Sequence of chain 1.A:
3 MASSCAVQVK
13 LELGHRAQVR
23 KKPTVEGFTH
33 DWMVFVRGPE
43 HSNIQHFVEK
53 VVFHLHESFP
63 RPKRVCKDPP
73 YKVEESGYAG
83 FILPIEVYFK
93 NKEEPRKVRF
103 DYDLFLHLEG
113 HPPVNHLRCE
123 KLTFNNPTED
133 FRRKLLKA

The protein below binds the small molecule below.
Small molecule (SMILES): C/C=C/C(=O)NCCCC[C@H](NC(=O)[C@H](CCCN=C(N)N)NC(=O)[C@@H]1CCCN1C(=O)[C@H](C)NC(=O)[C@@H](N)CCCCN)C(=O)N[C@@H](CCC(N)=O)C(=O)N[C@H](C=O)CC(C)C

Binding-site contacts:
Ligand atom N contacts residue LEU110 of chain 1.A at 3.3 Å.
Ligand atom O contacts residue GLY82 of chain 1.A at 3.1 Å (h-bond).
Ligand atom CY contacts residue TYR80 of chain 1.A at 3.8 Å (hydrophobic).
Ligand atom OH contacts residue TYR80 of chain 1.A at 3.3 Å.
Ligand atom NH2 contacts residue ASP105 of chain 1.A at 3.8 Å.
Ligand atom CH3 contacts residue PHE30 of chain 1.A at 3.4 Å (hydrophobic).
Ligand atom CY contacts residue PHE61 of chain 1.A at 3.8 Å (hydrophobic).
Ligand atom CG contacts residue TYR80 of chain 1.A at 3.8 Å (hydrophobic).
Ligand atom NH2 contacts residue PHE83 of chain 1.A at 3.8 Å.
Ligand atom CX contacts residue PHE61 of chain 1.A at 3.5 Å (hydrophobic).
Ligand atom O contacts residue GLU59 of chain 1.A at 3.7 Å.
Ligand atom CD contacts residue SER60 of chain 1.A at 3.6 Å.
Ligand atom NZ contacts residue TYR80 of chain 1.A at 3.8 Å.
Ligand atom NZ contacts residue PHE61 of chain 1.A at 3.5 Å.
Ligand atom CE contacts residue ALA81 of chain 1.A at 3.8 Å (hydrophobic).
Ligand atom CB contacts residue GLY82 of chain 1.A at 3.4 Å.
Ligand atom CB contacts residue HIS58 of chain 1.A at 3.2 Å.
Ligand atom O contacts residue LEU110 of chain 1.A at 3.6 Å.
Ligand atom NH1 contacts residue PHE107 of chain 1.A at 3.7 Å.
Ligand atom CG contacts residue GLY82 of chain 1.A at 3.5 Å.
Ligand atom O contacts residue ALA81 of chain 1.A at 3.4 Å.
Ligand atom N contacts residue GLY82 of chain 1.A at 3.0 Å (h-bond).
Ligand atom CH contacts residue TYR80 of chain 1.A at 3.4 Å (hydrophobic).
Ligand atom OH contacts residue PHE61 of chain 1.A at 3.8 Å.
Ligand atom CA contacts residue LEU110 of chain 1.A at 3.8 Å (hydrophobic).
Ligand atom NH1 contacts residue LEU106 of chain 1.A at 3.7 Å.
Ligand atom CZ contacts residue ASP105 of chain 1.A at 3.3 Å.
Ligand atom CA contacts residue GLY82 of chain 1.A at 3.2 Å.
Ligand atom CB contacts residue LEU108 of chain 1.A at 3.2 Å (hydrophobic).
Ligand atom O contacts residue HIS58 of chain 1.A at 3.0 Å (h-bond).
Ligand atom NH1 contacts residue ASP105 of chain 1.A at 2.4 Å (salt-bridge).
Ligand atom CD contacts residue HIS58 of chain 1.A at 3.4 Å.
Ligand atom CH contacts residue PHE61 of chain 1.A at 3.4 Å (hydrophobic).
Ligand atom C contacts residue LEU110 of chain 1.A at 3.5 Å (hydrophobic).
Ligand atom CX contacts residue SER60 of chain 1.A at 3.6 Å.
Ligand atom C contacts residue GLY82 of chain 1.A at 3.5 Å.
Ligand atom CX contacts residue TYR80 of chain 1.A at 3.7 Å (hydrophobic).
Ligand atom NZ contacts residue SER60 of chain 1.A at 3.2 Å (h-bond).
Ligand atom OH contacts residue GLY79 of chain 1.A at 3.4 Å.
Ligand atom NH1 contacts residue PHE83 of chain 1.A at 3.7 Å.